The protein below binds the small molecule below.
Small molecule (SMILES): CC(=O)N[C@H]1[C@H](O[C@H]2[C@H](O)[C@@H](NC(C)=O)CO[C@@H]2CO)O[C@H](CO)[C@@H](O)[C@@H]1O

Binding-site contacts:
Ligand atom C2 contacts residue ASN95 of chain 1.A at 2.6 Å.
Ligand atom C5 contacts residue ASN95 of chain 1.A at 3.5 Å.
Ligand atom C1 contacts residue ASN95 of chain 1.A at 1.4 Å.
Ligand atom O7 contacts residue ASN95 of chain 1.A at 4.1 Å.
Ligand atom C3 contacts residue ASN95 of chain 1.A at 3.9 Å.
Ligand atom O5 contacts residue ASN95 of chain 1.A at 2.2 Å (h-bond).
Ligand atom C8 contacts residue ASN95 of chain 1.A at 4.4 Å.
Ligand atom O7 contacts residue SER97 of chain 1.A at 4.1 Å.
Ligand atom N2 contacts residue ASN95 of chain 1.A at 3.1 Å (h-bond).
Ligand atom C4 contacts residue ASN95 of chain 1.A at 4.2 Å.
Ligand atom C7 contacts residue ASN95 of chain 1.A at 4.0 Å.
Ligand atom O7 contacts residue GLU60 of chain 1.A at 4.2 Å.

Sequence of chain 1.A:
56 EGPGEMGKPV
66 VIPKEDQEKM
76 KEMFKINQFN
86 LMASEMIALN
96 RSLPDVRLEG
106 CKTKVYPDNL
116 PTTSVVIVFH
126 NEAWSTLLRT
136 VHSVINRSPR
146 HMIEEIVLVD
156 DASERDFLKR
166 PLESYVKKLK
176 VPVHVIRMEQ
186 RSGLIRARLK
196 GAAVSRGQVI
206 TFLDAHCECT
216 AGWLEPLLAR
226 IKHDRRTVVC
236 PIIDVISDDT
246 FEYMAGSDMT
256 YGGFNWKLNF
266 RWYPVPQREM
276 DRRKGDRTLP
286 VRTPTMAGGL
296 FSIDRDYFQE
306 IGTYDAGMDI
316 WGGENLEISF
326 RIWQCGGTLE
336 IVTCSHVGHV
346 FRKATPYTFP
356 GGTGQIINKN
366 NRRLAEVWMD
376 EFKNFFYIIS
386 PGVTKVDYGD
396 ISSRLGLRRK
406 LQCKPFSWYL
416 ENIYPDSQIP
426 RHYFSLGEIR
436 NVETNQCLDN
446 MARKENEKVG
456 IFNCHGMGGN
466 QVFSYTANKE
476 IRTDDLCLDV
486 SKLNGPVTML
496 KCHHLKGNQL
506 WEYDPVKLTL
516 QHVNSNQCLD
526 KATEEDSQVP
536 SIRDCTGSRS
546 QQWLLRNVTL